Sequence of chain 1.A:
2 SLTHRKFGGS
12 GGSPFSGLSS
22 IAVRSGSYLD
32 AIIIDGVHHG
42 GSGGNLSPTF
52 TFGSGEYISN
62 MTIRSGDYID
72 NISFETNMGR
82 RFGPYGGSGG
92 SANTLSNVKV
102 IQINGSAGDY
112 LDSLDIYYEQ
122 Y

Binding-site contacts:
Ligand atom O2 contacts residue SER28 of chain 1.A at 4.3 Å.
Ligand atom O3 contacts residue GLY44 of chain 1.A at 3.9 Å.
Ligand atom C6 contacts residue TYR111 of chain 1.A at 3.9 Å (hydrophobic).
Ligand atom C4 contacts residue GLY44 of chain 1.A at 4.2 Å.
Ligand atom C4 contacts residue GLY45 of chain 1.A at 3.4 Å.
Ligand atom O6 contacts residue SER26 of chain 1.A at 4.3 Å.
Ligand atom O4 contacts residue GLY45 of chain 1.A at 3.5 Å (h-bond).
Ligand atom C6 contacts residue ASP31 of chain 1.A at 3.5 Å.
Ligand atom O5 contacts residue TYR29 of chain 1.A at 4.4 Å.
Ligand atom C5 contacts residue ASP31 of chain 1.A at 4.0 Å.
Ligand atom O4 contacts residue GLY44 of chain 1.A at 3.6 Å.
Ligand atom O4 contacts residue ASP31 of chain 1.A at 2.5 Å (salt-bridge).
Ligand atom C2 contacts residue GLY27 of chain 1.A at 4.4 Å.
Ligand atom O6 contacts residue TYR29 of chain 1.A at 2.8 Å (h-bond).
Ligand atom C5 contacts residue GLY27 of chain 1.A at 4.5 Å.
Ligand atom O6 contacts residue SER28 of chain 1.A at 3.1 Å (h-bond).
Ligand atom C1 contacts residue SER28 of chain 1.A at 3.8 Å.
Ligand atom O4 contacts residue TYR111 of chain 1.A at 4.0 Å.
Ligand atom C1 contacts residue GLY27 of chain 1.A at 4.3 Å.
Ligand atom O5 contacts residue SER28 of chain 1.A at 2.9 Å (h-bond).
Ligand atom O1 contacts residue SER28 of chain 1.A at 4.2 Å.
Ligand atom O2 contacts residue GLY45 of chain 1.A at 3.8 Å.
Ligand atom O5 contacts residue GLY27 of chain 1.A at 3.7 Å.
Ligand atom C6 contacts residue TYR29 of chain 1.A at 3.6 Å (hydrophobic).
Ligand atom O3 contacts residue GLY45 of chain 1.A at 2.9 Å (h-bond).
Ligand atom O2 contacts residue GLY27 of chain 1.A at 3.4 Å.
Ligand atom C5 contacts residue SER28 of chain 1.A at 4.0 Å.
Ligand atom O6 contacts residue GLY27 of chain 1.A at 3.2 Å (h-bond).
Ligand atom C3 contacts residue GLY45 of chain 1.A at 3.7 Å.
Ligand atom C4 contacts residue ASP31 of chain 1.A at 3.3 Å.
Ligand atom O6 contacts residue ASP31 of chain 1.A at 2.7 Å (salt-bridge).
Ligand atom C6 contacts residue SER28 of chain 1.A at 3.9 Å.

This small molecule binds to this protein.
Small molecule (SMILES): OC[C@H]1O[C@H](O)[C@@H](O)[C@@H](O)[C@@H]1O